Sequence of chain 2.A:
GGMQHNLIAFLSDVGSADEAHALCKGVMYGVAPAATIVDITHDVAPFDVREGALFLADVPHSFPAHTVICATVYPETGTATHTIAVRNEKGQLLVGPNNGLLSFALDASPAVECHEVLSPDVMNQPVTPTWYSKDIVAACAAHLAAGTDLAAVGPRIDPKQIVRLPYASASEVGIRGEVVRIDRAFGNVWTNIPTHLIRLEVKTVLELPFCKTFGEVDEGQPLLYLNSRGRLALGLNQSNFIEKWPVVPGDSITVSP

Binding-site contacts:
Ligand atom SD contacts residue THR130 of chain 3.A at 4.2 Å.
Ligand atom O contacts residue THR130 of chain 3.A at 2.4 Å (h-bond).
Ligand atom C contacts residue ASN243 of chain 2.A at 4.1 Å.
Ligand atom CG contacts residue 5CD1 of chain 3.B at 3.6 Å.
Ligand atom N contacts residue ASN243 of chain 2.A at 4.1 Å.
Ligand atom CB contacts residue TYR241 of chain 2.A at 4.4 Å (hydrophobic).
Ligand atom CB contacts residue PHE230 of chain 2.A at 4.2 Å (hydrophobic).
Ligand atom CE contacts residue ALA20 of chain 3.A at 4.4 Å (hydrophobic).
Ligand atom CE contacts residue TRP131 of chain 3.A at 4.1 Å (hydrophobic).
Ligand atom N contacts residue ASN190 of chain 2.A at 4.3 Å.
Ligand atom CG contacts residue ASN190 of chain 2.A at 4.3 Å.
Ligand atom N contacts residue TRP192 of chain 2.A at 3.1 Å (h-bond).
Ligand atom CA contacts residue TYR241 of chain 2.A at 3.8 Å (hydrophobic).
Ligand atom SD contacts residue TRP131 of chain 3.A at 4.4 Å.
Ligand atom SD contacts residue PHE188 of chain 2.A at 4.4 Å.
Ligand atom OXT contacts residue TRP192 of chain 2.A at 3.6 Å.
Ligand atom OXT contacts residue ASN243 of chain 2.A at 4.3 Å.
Ligand atom CG contacts residue ASP185 of chain 2.A at 4.0 Å.
Ligand atom N contacts residue TYR241 of chain 2.A at 2.7 Å (h-bond).
Ligand atom CA contacts residue PHE230 of chain 2.A at 4.0 Å (hydrophobic).
Ligand atom CG contacts residue PHE230 of chain 2.A at 3.9 Å (hydrophobic).
Ligand atom O contacts residue TYR241 of chain 2.A at 4.0 Å.
Ligand atom CA contacts residue TRP192 of chain 2.A at 4.1 Å (hydrophobic).
Ligand atom O contacts residue SER244 of chain 2.A at 3.9 Å.
Ligand atom N contacts residue PHE230 of chain 2.A at 4.3 Å.
Ligand atom CA contacts residue ASP185 of chain 2.A at 4.3 Å.
Ligand atom SD contacts residue ASP185 of chain 2.A at 4.4 Å.
Ligand atom SD contacts residue 5CD1 of chain 3.B at 4.0 Å.
Ligand atom OXT contacts residue TRP131 of chain 3.A at 4.2 Å.
Ligand atom CB contacts residue TRP192 of chain 2.A at 4.2 Å (hydrophobic).
Ligand atom C contacts residue TRP192 of chain 2.A at 4.4 Å (hydrophobic).
Ligand atom CG contacts residue THR130 of chain 3.A at 4.0 Å.
Ligand atom CE contacts residue ASP185 of chain 2.A at 3.9 Å.
Ligand atom CB contacts residue ASP185 of chain 2.A at 3.1 Å.
Ligand atom N contacts residue ASP185 of chain 2.A at 4.4 Å.
Ligand atom O contacts residue ASN243 of chain 2.A at 3.7 Å.
Ligand atom OXT contacts residue SER244 of chain 2.A at 3.8 Å.
Ligand atom C contacts residue THR130 of chain 3.A at 3.5 Å.
Ligand atom CA contacts residue THR130 of chain 3.A at 4.3 Å.
Ligand atom CB contacts residue ASN190 of chain 2.A at 3.9 Å.

Sequence of chain 3.A:
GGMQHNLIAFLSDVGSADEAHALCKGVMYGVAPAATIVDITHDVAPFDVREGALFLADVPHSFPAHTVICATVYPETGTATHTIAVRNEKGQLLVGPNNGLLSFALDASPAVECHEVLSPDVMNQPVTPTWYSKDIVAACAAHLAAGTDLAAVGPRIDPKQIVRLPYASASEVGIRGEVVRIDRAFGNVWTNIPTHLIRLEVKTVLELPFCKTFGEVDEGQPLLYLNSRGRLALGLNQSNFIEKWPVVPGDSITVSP

The small molecule below binds the protein below.
Small molecule (SMILES): CSCC[C@H](N)C(=O)O